Binding-site contacts:
Ligand atom C3 contacts residue ASN62 of chain 1.C at 3.8 Å.
Ligand atom C3 contacts residue PRO59 of chain 1.C at 4.3 Å (hydrophobic).
Ligand atom C7 contacts residue ASN62 of chain 1.C at 3.3 Å.
Ligand atom N2 contacts residue ASN62 of chain 1.C at 2.8 Å (h-bond).
Ligand atom C1 contacts residue ASN62 of chain 1.C at 1.4 Å.
Ligand atom C8 contacts residue ASN55 of chain 1.C at 3.4 Å.
Ligand atom C8 contacts residue PRO60 of chain 1.C at 3.3 Å (hydrophobic).
Ligand atom N2 contacts residue PRO59 of chain 1.C at 3.7 Å.
Ligand atom C5 contacts residue ASN62 of chain 1.C at 3.8 Å.
Ligand atom O3 contacts residue PRO59 of chain 1.C at 3.9 Å.
Ligand atom C8 contacts residue PRO59 of chain 1.C at 3.7 Å (hydrophobic).
Ligand atom C4 contacts residue ASN62 of chain 1.C at 4.3 Å.
Ligand atom O5 contacts residue ASN62 of chain 1.C at 2.4 Å (h-bond).
Ligand atom O7 contacts residue ASN62 of chain 1.C at 3.3 Å (h-bond).
Ligand atom C2 contacts residue PRO60 of chain 1.C at 4.3 Å (hydrophobic).
Ligand atom C2 contacts residue ASN62 of chain 1.C at 2.5 Å.
Ligand atom C8 contacts residue ASN62 of chain 1.C at 4.4 Å.
Ligand atom C7 contacts residue PRO60 of chain 1.C at 3.6 Å (hydrophobic).
Ligand atom C1 contacts residue PRO60 of chain 1.C at 4.2 Å (hydrophobic).
Ligand atom N2 contacts residue PRO60 of chain 1.C at 3.2 Å (h-bond).
Ligand atom C7 contacts residue PRO59 of chain 1.C at 4.2 Å (hydrophobic).

Sequence of chain 1.C:
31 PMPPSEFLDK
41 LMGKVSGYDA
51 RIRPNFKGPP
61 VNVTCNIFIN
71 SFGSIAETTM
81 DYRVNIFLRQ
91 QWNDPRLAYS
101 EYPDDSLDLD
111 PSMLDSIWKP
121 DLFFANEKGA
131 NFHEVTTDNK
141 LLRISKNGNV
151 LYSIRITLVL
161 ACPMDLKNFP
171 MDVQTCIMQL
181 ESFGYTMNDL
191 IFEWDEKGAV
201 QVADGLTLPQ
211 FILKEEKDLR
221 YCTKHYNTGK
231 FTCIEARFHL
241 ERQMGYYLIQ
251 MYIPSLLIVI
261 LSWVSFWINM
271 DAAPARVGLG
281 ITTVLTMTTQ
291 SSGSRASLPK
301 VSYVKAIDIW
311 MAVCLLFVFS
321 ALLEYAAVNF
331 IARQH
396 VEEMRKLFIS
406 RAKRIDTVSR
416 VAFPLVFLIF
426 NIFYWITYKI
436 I

A small-molecule ligand and the protein it binds are described below.
Small molecule (SMILES): CC(=O)N[C@H]1[C@H](O[C@H]2[C@H](O)[C@@H](NC(C)=O)CO[C@@H]2CO)O[C@H](CO)[C@@H](O)[C@@H]1O